A small-molecule ligand and the protein it binds are described below.
Small molecule (SMILES): CC(=O)N[C@@H]1[C@@H](O)[C@H](O)[C@@H](CO)O[C@H]1O

Binding-site contacts:
Ligand atom C8 contacts residue ASN53 of chain 1.B at 4.3 Å.
Ligand atom N2 contacts residue ASN53 of chain 1.B at 3.0 Å (h-bond).
Ligand atom N2 contacts residue LEU46 of chain 1.B at 4.4 Å.
Ligand atom C3 contacts residue ASN53 of chain 1.B at 3.8 Å.
Ligand atom C4 contacts residue ASN53 of chain 1.B at 4.1 Å.
Ligand atom C7 contacts residue LEU46 of chain 1.B at 3.9 Å (hydrophobic).
Ligand atom C1 contacts residue ASN53 of chain 1.B at 1.5 Å.
Ligand atom C2 contacts residue ASN53 of chain 1.B at 2.5 Å.
Ligand atom C7 contacts residue ASN53 of chain 1.B at 3.9 Å.
Ligand atom O5 contacts residue ASN53 of chain 1.B at 2.3 Å (h-bond).
Ligand atom O7 contacts residue LEU46 of chain 1.B at 3.8 Å.
Ligand atom C8 contacts residue LEU46 of chain 1.B at 4.0 Å (hydrophobic).
Ligand atom C5 contacts residue ASN53 of chain 1.B at 3.7 Å.

Sequence of chain 1.B:
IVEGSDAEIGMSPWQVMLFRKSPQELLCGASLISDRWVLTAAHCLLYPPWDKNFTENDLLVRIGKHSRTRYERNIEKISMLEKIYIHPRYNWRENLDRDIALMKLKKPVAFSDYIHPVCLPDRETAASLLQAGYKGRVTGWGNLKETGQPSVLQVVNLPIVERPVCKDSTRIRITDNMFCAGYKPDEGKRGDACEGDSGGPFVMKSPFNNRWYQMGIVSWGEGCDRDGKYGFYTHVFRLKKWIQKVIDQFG